Binding-site contacts:
Ligand atom O4 contacts residue NAG1 of chain 2.O at 3.8 Å.
Ligand atom C1 contacts residue NAG1 of chain 2.O at 3.1 Å.
Ligand atom C2 contacts residue ASN354 of chain 2.C at 2.4 Å.
Ligand atom C8 contacts residue NAG1 of chain 2.P at 3.5 Å.
Ligand atom C3 contacts residue ASN354 of chain 2.C at 3.8 Å.
Ligand atom C6 contacts residue NAG2 of chain 2.O at 4.3 Å.
Ligand atom C7 contacts residue ASN354 of chain 2.C at 3.9 Å.
Ligand atom C4 contacts residue ASN354 of chain 2.C at 4.2 Å.
Ligand atom O5 contacts residue ASN354 of chain 2.C at 2.4 Å (h-bond).
Ligand atom C4 contacts residue NAG1 of chain 2.O at 4.4 Å.
Ligand atom C8 contacts residue ARG386 of chain 2.C at 4.4 Å.
Ligand atom N2 contacts residue NAG1 of chain 2.O at 3.4 Å (h-bond).
Ligand atom N2 contacts residue ASN354 of chain 2.C at 2.9 Å (h-bond).
Ligand atom O7 contacts residue NAG1 of chain 2.O at 2.5 Å (h-bond).
Ligand atom O6 contacts residue NAG2 of chain 2.O at 4.0 Å.
Ligand atom O5 contacts residue NAG1 of chain 2.O at 4.1 Å.
Ligand atom C5 contacts residue ASN354 of chain 2.C at 3.7 Å.
Ligand atom C1 contacts residue SER356 of chain 2.C at 3.6 Å.
Ligand atom C1 contacts residue ASN354 of chain 2.C at 1.4 Å.
Ligand atom C5 contacts residue NAG1 of chain 2.O at 4.1 Å.
Ligand atom O7 contacts residue NAG2 of chain 2.O at 4.3 Å.
Ligand atom C7 contacts residue NAG1 of chain 2.O at 3.0 Å.
Ligand atom C8 contacts residue NAG1 of chain 2.O at 4.1 Å.
Ligand atom C6 contacts residue SER356 of chain 2.C at 4.0 Å.
Ligand atom C2 contacts residue NAG1 of chain 2.O at 3.5 Å.
Ligand atom C5 contacts residue SER356 of chain 2.C at 3.9 Å.
Ligand atom O5 contacts residue SER356 of chain 2.C at 3.5 Å.
Ligand atom O7 contacts residue NAG1 of chain 2.P at 4.4 Å.
Ligand atom C3 contacts residue NAG1 of chain 2.O at 3.5 Å.

Sequence of chain 2.C:
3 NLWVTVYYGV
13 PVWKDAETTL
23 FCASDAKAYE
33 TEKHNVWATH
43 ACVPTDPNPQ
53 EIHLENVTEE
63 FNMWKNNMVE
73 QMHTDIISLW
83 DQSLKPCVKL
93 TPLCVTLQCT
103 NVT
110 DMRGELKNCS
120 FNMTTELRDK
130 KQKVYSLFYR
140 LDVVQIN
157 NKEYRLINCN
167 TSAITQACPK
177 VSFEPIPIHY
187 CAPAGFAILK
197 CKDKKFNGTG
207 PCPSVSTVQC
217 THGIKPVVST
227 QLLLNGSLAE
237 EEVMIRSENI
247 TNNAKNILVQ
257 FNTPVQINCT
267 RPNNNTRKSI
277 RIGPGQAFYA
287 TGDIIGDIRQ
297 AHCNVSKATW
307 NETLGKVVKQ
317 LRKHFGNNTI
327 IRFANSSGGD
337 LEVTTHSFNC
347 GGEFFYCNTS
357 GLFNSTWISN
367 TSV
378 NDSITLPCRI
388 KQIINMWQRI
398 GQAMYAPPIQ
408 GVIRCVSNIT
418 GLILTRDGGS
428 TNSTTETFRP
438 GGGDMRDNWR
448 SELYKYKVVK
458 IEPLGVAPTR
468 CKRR

This protein binds this small molecule.
Small molecule (SMILES): CC(=O)N[C@H]1[C@H](O[C@H]2[C@H](O)[C@@H](NC(C)=O)CO[C@@H]2CO)O[C@H](CO)[C@@H](O)[C@@H]1O